The small molecule below binds the protein below.
Small molecule (SMILES): CC(=O)N[C@@H]1[C@@H](O)[C@H](O)[C@@H](CO)O[C@H]1O

Sequence of chain 1.C:
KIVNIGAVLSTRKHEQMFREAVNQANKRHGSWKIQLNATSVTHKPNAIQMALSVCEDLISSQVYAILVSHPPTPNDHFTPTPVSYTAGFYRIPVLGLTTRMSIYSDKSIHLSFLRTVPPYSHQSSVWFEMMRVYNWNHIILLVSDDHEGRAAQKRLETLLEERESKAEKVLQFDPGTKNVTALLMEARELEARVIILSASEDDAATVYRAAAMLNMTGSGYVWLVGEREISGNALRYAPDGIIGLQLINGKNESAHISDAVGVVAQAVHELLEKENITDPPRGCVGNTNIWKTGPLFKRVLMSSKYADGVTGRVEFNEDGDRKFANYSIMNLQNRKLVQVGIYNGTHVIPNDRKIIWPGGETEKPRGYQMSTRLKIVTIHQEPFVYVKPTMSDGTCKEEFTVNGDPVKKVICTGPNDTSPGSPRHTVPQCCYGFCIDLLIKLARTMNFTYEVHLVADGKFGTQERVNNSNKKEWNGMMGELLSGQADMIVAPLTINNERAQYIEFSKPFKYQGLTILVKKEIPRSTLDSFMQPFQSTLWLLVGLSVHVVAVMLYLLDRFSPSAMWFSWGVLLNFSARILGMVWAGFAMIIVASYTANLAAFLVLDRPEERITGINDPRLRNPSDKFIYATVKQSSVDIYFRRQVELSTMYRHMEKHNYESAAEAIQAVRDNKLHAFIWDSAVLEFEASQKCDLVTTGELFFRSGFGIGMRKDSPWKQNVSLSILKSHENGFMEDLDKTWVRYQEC

Binding-site contacts:
Ligand atom O7 contacts residue ASN771 of chain 1.C at 2.8 Å (h-bond).
Ligand atom C7 contacts residue ASN771 of chain 1.C at 3.1 Å.
Ligand atom C8 contacts residue TRP768 of chain 1.C at 3.6 Å (hydrophobic).
Ligand atom O5 contacts residue ASN771 of chain 1.C at 2.4 Å (h-bond).
Ligand atom C3 contacts residue ASN771 of chain 1.C at 3.8 Å.
Ligand atom C7 contacts residue PRO767 of chain 1.C at 3.9 Å (hydrophobic).
Ligand atom N2 contacts residue PRO767 of chain 1.C at 4.2 Å.
Ligand atom C8 contacts residue MET394 of chain 1.C at 3.6 Å (hydrophobic).
Ligand atom C7 contacts residue TRP768 of chain 1.C at 4.0 Å (hydrophobic).
Ligand atom N2 contacts residue ASN771 of chain 1.C at 2.8 Å (h-bond).
Ligand atom C8 contacts residue PRO767 of chain 1.C at 3.3 Å (hydrophobic).
Ligand atom O7 contacts residue MET470 of chain 1.C at 4.3 Å.
Ligand atom O6 contacts residue ASN771 of chain 1.C at 4.0 Å.
Ligand atom O7 contacts residue TRP768 of chain 1.C at 3.5 Å.
Ligand atom C1 contacts residue ASN771 of chain 1.C at 1.4 Å.
Ligand atom C4 contacts residue ASN771 of chain 1.C at 4.2 Å.
Ligand atom C2 contacts residue ASN771 of chain 1.C at 2.4 Å.
Ligand atom C5 contacts residue ASN771 of chain 1.C at 3.6 Å.
Ligand atom O7 contacts residue PRO767 of chain 1.C at 4.5 Å.
Ligand atom C8 contacts residue ASN771 of chain 1.C at 4.4 Å.